Sequence of chain 1.D:
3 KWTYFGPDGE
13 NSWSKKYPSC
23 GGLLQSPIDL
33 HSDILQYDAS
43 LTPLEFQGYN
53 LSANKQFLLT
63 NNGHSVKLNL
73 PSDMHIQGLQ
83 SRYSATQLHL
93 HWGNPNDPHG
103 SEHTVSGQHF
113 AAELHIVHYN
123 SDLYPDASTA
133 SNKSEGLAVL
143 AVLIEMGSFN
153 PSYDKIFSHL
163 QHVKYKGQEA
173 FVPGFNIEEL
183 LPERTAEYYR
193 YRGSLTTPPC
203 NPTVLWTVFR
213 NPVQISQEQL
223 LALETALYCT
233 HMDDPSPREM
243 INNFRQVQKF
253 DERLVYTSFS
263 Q

A small-molecule ligand and the protein it binds are described below.
Small molecule (SMILES): NS(=O)(=O)c1c(F)c(F)c(S(=O)(=O)CCO)c(NCc2ccccc2)c1F

Binding-site contacts:
Ligand atom C5 contacts residue HIS91 of chain 1.D at 3.8 Å.
Ligand atom N10 contacts residue HIS117 of chain 1.D at 3.1 Å (h-bond).
Ligand atom N26 contacts residue GLN89 of chain 1.D at 3.8 Å.
Ligand atom F12 contacts residue THR198 of chain 1.D at 3.7 Å.
Ligand atom C24 contacts residue THR199 of chain 1.D at 3.0 Å.
Ligand atom S7 contacts residue ZN1 of chain 1.O at 3.0 Å.
Ligand atom O25 contacts residue THR199 of chain 1.D at 2.8 Å (h-bond).
Ligand atom O25 contacts residue PRO200 of chain 1.D at 2.6 Å (h-bond).
Ligand atom F12 contacts residue ZN1 of chain 1.O at 3.0 Å.
Ligand atom C17 contacts residue ALA129 of chain 1.D at 3.5 Å (hydrophobic).
Ligand atom O9 contacts residue VAL119 of chain 1.D at 3.6 Å.
Ligand atom C24 contacts residue PRO200 of chain 1.D at 3.1 Å (hydrophobic).
Ligand atom C4 contacts residue ZN1 of chain 1.O at 3.7 Å.
Ligand atom O9 contacts residue HIS117 of chain 1.D at 3.6 Å.
Ligand atom C19 contacts residue SER133 of chain 1.D at 3.7 Å.
Ligand atom C4 contacts residue HIS91 of chain 1.D at 3.4 Å.
Ligand atom F12 contacts residue HIS93 of chain 1.D at 3.4 Å.
Ligand atom C3 contacts residue THR199 of chain 1.D at 3.3 Å.
Ligand atom O22 contacts residue GLN89 of chain 1.D at 3.4 Å (h-bond).
Ligand atom O9 contacts residue HIS91 of chain 1.D at 3.2 Å.
Ligand atom N10 contacts residue THR198 of chain 1.D at 2.8 Å (h-bond).
Ligand atom C20 contacts residue SER133 of chain 1.D at 3.5 Å.
Ligand atom C3 contacts residue ZN1 of chain 1.O at 3.6 Å.
Ligand atom N10 contacts residue HIS91 of chain 1.D at 3.3 Å (h-bond).
Ligand atom F12 contacts residue THR199 of chain 1.D at 3.1 Å.
Ligand atom F27 contacts residue VAL119 of chain 1.D at 3.5 Å.
Ligand atom C2 contacts residue THR199 of chain 1.D at 3.2 Å.
Ligand atom N10 contacts residue GLU104 of chain 1.D at 3.7 Å.
Ligand atom O23 contacts residue ASN64 of chain 1.D at 2.6 Å (h-bond).
Ligand atom O9 contacts residue ZN1 of chain 1.O at 3.1 Å.
Ligand atom O8 contacts residue THR198 of chain 1.D at 2.9 Å (h-bond).
Ligand atom C3 contacts residue HIS91 of chain 1.D at 3.5 Å.
Ligand atom F13 contacts residue THR199 of chain 1.D at 3.3 Å.
Ligand atom F12 contacts residue HIS91 of chain 1.D at 3.4 Å.
Ligand atom N10 contacts residue HIS93 of chain 1.D at 3.2 Å (h-bond).
Ligand atom O8 contacts residue LEU197 of chain 1.D at 3.0 Å.
Ligand atom N10 contacts residue ZN1 of chain 1.O at 1.8 Å.
Ligand atom C5 contacts residue LEU197 of chain 1.D at 3.7 Å (hydrophobic).
Ligand atom F27 contacts residue LEU197 of chain 1.D at 3.0 Å.
Ligand atom C14 contacts residue LEU197 of chain 1.D at 3.5 Å (hydrophobic).